This small molecule binds to this protein.
Small molecule (SMILES): N[C@]1(C(=O)O)[C@@H]2[C@@H](C(=O)O)[C@@H]2[C@H](O)[C@H]1CSc1ccc(F)c(F)c1

Sequence of chain 1.A:
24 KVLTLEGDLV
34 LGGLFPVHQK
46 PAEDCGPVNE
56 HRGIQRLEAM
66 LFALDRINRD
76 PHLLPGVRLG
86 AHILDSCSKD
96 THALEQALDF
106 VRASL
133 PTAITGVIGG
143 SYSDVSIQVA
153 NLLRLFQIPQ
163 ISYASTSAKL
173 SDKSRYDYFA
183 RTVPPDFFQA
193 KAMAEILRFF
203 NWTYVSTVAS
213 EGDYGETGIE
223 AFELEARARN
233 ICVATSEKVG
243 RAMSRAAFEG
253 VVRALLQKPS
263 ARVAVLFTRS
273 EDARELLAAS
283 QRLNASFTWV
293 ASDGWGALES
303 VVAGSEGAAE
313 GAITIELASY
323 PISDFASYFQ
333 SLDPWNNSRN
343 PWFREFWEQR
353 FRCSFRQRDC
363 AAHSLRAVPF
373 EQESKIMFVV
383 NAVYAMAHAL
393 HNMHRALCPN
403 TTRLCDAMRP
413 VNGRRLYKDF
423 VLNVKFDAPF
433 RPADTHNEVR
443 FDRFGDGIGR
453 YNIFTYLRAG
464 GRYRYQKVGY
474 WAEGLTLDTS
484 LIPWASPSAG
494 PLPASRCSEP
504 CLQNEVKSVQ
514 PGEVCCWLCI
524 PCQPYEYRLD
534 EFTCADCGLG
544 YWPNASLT

Binding-site contacts:
Ligand atom C1 contacts residue ASP295 of chain 1.A at 3.4 Å.
Ligand atom N16 contacts residue ALA166 of chain 1.A at 2.8 Å (h-bond).
Ligand atom C14 contacts residue ALA166 of chain 1.A at 3.5 Å (hydrophobic).
Ligand atom C8 contacts residue THR168 of chain 1.A at 3.8 Å.
Ligand atom S24 contacts residue THR168 of chain 1.A at 3.6 Å (h-bond).
Ligand atom C8 contacts residue ALA166 of chain 1.A at 3.8 Å (hydrophobic).
Ligand atom O18 contacts residue SER145 of chain 1.A at 2.7 Å (h-bond).
Ligand atom O17 contacts residue ARG61 of chain 1.A at 2.8 Å (salt-bridge).
Ligand atom F22 contacts residue GLY296 of chain 1.A at 3.2 Å.
Ligand atom N16 contacts residue THR168 of chain 1.A at 2.8 Å (h-bond).
Ligand atom C14 contacts residue THR168 of chain 1.A at 3.8 Å.
Ligand atom C6 contacts residue TYR216 of chain 1.A at 3.7 Å (hydrophobic).
Ligand atom C4 contacts residue TYR216 of chain 1.A at 3.7 Å (hydrophobic).
Ligand atom C11 contacts residue ALA166 of chain 1.A at 3.5 Å (hydrophobic).
Ligand atom F22 contacts residue SER272 of chain 1.A at 4.0 Å.
Ligand atom O18 contacts residue THR168 of chain 1.A at 2.8 Å (h-bond).
Ligand atom C8 contacts residue SER145 of chain 1.A at 3.6 Å.
Ligand atom C10 contacts residue TYR144 of chain 1.A at 3.5 Å (hydrophobic).
Ligand atom F23 contacts residue ARG271 of chain 1.A at 3.4 Å.
Ligand atom C13 contacts residue TYR144 of chain 1.A at 3.9 Å (hydrophobic).
Ligand atom O20 contacts residue SER145 of chain 1.A at 2.8 Å (h-bond).
Ligand atom C2 contacts residue ASP295 of chain 1.A at 3.9 Å.
Ligand atom O20 contacts residue SER143 of chain 1.A at 3.9 Å.
Ligand atom S24 contacts residue ASP188 of chain 1.A at 3.7 Å.
Ligand atom O17 contacts residue SER143 of chain 1.A at 3.4 Å.
Ligand atom C1 contacts residue TYR216 of chain 1.A at 3.7 Å (hydrophobic).
Ligand atom C5 contacts residue TYR216 of chain 1.A at 3.7 Å (hydrophobic).
Ligand atom O20 contacts residue TYR144 of chain 1.A at 3.2 Å.
Ligand atom O18 contacts residue SER169 of chain 1.A at 3.7 Å.
Ligand atom O18 contacts residue ALA166 of chain 1.A at 3.8 Å.
Ligand atom C2 contacts residue TYR216 of chain 1.A at 3.6 Å (hydrophobic).
Ligand atom C7 contacts residue ARG61 of chain 1.A at 3.5 Å.
Ligand atom O17 contacts residue ALA166 of chain 1.A at 3.1 Å.
Ligand atom O18 contacts residue SER167 of chain 1.A at 3.6 Å.
Ligand atom C3 contacts residue TYR216 of chain 1.A at 3.7 Å (hydrophobic).
Ligand atom O19 contacts residue ARG61 of chain 1.A at 2.8 Å (salt-bridge).
Ligand atom C11 contacts residue SER143 of chain 1.A at 3.6 Å.
Ligand atom C7 contacts residue ALA166 of chain 1.A at 3.7 Å (hydrophobic).
Ligand atom O19 contacts residue LYS377 of chain 1.A at 3.8 Å.
Ligand atom O19 contacts residue ARG57 of chain 1.A at 3.6 Å.